Sequence of chain 1.D:
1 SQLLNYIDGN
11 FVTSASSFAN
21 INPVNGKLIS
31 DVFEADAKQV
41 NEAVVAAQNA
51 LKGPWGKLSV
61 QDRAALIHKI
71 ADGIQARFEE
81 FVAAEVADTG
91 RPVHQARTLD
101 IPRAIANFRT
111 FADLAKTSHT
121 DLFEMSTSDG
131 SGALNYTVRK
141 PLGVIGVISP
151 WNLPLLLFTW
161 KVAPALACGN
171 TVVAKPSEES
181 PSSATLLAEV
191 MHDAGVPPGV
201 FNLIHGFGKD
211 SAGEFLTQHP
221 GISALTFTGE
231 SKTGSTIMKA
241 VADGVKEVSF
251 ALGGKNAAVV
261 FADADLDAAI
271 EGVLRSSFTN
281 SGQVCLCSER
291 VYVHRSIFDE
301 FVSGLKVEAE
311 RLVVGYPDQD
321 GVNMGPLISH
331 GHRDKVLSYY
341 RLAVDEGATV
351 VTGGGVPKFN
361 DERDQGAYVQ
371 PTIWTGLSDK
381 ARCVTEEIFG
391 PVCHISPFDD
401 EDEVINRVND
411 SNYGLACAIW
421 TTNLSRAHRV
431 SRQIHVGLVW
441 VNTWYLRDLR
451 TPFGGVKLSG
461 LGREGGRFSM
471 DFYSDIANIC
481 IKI

This small molecule binds to this protein.
Small molecule (SMILES): O=C/C=C/C=C(\O)C(=O)O

Binding-site contacts:
Ligand atom CA5 contacts residue CYS285 of chain 1.D at 3.0 Å (hydrophobic).
Ligand atom CA4 contacts residue PHE453 of chain 1.D at 3.8 Å (hydrophobic).
Ligand atom OA1 contacts residue LEU156 of chain 1.D at 4.3 Å.
Ligand atom CA1 contacts residue ARG447 of chain 1.D at 3.4 Å.
Ligand atom OA2 contacts residue ARG103 of chain 1.D at 2.8 Å (salt-bridge).
Ligand atom CA1 contacts residue ARG103 of chain 1.D at 3.5 Å.
Ligand atom CA3 contacts residue TYR445 of chain 1.D at 3.4 Å (hydrophobic).
Ligand atom CA5 contacts residue LEU286 of chain 1.D at 4.3 Å (hydrophobic).
Ligand atom CA2 contacts residue LEU156 of chain 1.D at 4.3 Å (hydrophobic).
Ligand atom OA2 contacts residue TYR445 of chain 1.D at 3.0 Å (h-bond).
Ligand atom OA4 contacts residue NAD1 of chain 1.N at 3.6 Å.
Ligand atom CA4 contacts residue CYS285 of chain 1.D at 3.7 Å (hydrophobic).
Ligand atom CA6 contacts residue ASN152 of chain 1.D at 4.2 Å.
Ligand atom CA2 contacts residue TYR445 of chain 1.D at 4.2 Å (hydrophobic).
Ligand atom CA1 contacts residue LEU156 of chain 1.D at 4.1 Å (hydrophobic).
Ligand atom CA5 contacts residue LEU153 of chain 1.D at 4.0 Å (hydrophobic).
Ligand atom OA4 contacts residue ASN152 of chain 1.D at 3.2 Å (h-bond).
Ligand atom CA1 contacts residue PHE453 of chain 1.D at 4.3 Å (hydrophobic).
Ligand atom CA6 contacts residue CYS285 of chain 1.D at 1.9 Å (hydrophobic).
Ligand atom CA2 contacts residue PHE453 of chain 1.D at 3.6 Å (hydrophobic).
Ligand atom CA1 contacts residue TYR445 of chain 1.D at 3.9 Å (hydrophobic).
Ligand atom OA1 contacts residue ARG103 of chain 1.D at 2.8 Å (salt-bridge).
Ligand atom OA4 contacts residue LEU286 of chain 1.D at 4.1 Å.
Ligand atom OA3 contacts residue LEU157 of chain 1.D at 3.4 Å.
Ligand atom OA4 contacts residue CYS285 of chain 1.D at 2.3 Å (h-bond).
Ligand atom OA1 contacts residue ARG447 of chain 1.D at 3.1 Å (salt-bridge).
Ligand atom CA6 contacts residue NAD1 of chain 1.N at 3.9 Å.
Ligand atom OA1 contacts residue TRP160 of chain 1.D at 3.4 Å.
Ligand atom CA3 contacts residue PHE453 of chain 1.D at 3.8 Å (hydrophobic).
Ligand atom OA2 contacts residue LEU156 of chain 1.D at 4.2 Å.
Ligand atom CA5 contacts residue LEU157 of chain 1.D at 4.0 Å (hydrophobic).
Ligand atom OA2 contacts residue ARG447 of chain 1.D at 2.8 Å (salt-bridge).
Ligand atom CA3 contacts residue LEU157 of chain 1.D at 3.5 Å (hydrophobic).
Ligand atom CA4 contacts residue LEU157 of chain 1.D at 3.4 Å (hydrophobic).
Ligand atom CA1 contacts residue LEU157 of chain 1.D at 4.4 Å (hydrophobic).
Ligand atom CA6 contacts residue LEU157 of chain 1.D at 4.1 Å (hydrophobic).
Ligand atom OA3 contacts residue TRP160 of chain 1.D at 3.6 Å (h-bond).
Ligand atom OA4 contacts residue VAL284 of chain 1.D at 3.7 Å.
Ligand atom CA2 contacts residue LEU157 of chain 1.D at 3.5 Å (hydrophobic).
Ligand atom OA3 contacts residue PHE453 of chain 1.D at 3.3 Å.